Sequence of chain 1.A:
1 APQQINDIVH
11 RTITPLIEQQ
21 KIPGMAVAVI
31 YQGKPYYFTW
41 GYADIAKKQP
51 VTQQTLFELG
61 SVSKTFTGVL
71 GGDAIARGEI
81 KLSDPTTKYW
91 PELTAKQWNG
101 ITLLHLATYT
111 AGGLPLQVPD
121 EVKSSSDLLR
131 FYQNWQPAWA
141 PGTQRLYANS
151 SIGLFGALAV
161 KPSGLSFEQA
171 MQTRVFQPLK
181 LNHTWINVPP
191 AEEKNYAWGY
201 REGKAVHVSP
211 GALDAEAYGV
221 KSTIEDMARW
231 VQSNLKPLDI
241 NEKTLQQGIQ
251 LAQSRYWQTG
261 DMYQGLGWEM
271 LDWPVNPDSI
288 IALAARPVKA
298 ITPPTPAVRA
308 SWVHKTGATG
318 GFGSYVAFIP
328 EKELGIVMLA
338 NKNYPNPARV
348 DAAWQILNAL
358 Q

Binding-site contacts:
Ligand atom NAN contacts residue SER61 of chain 1.A at 3.8 Å.
Ligand atom CAL contacts residue LYS64 of chain 1.A at 3.8 Å.
Ligand atom CAL contacts residue SER61 of chain 1.A at 2.5 Å.
Ligand atom CAP contacts residue ALA315 of chain 1.A at 4.0 Å (hydrophobic).
Ligand atom OAC contacts residue TYR218 of chain 1.A at 4.0 Å.
Ligand atom OAE contacts residue LYS64 of chain 1.A at 4.3 Å.
Ligand atom OAF contacts residue GLY314 of chain 1.A at 3.7 Å.
Ligand atom OAE contacts residue TYR147 of chain 1.A at 2.5 Å (h-bond).
Ligand atom SAS contacts residue ASN149 of chain 1.A at 3.9 Å.
Ligand atom CAL contacts residue TYR147 of chain 1.A at 4.1 Å (hydrophobic).
Ligand atom NAN contacts residue ASN149 of chain 1.A at 4.3 Å.
Ligand atom CAL contacts residue ALA315 of chain 1.A at 4.3 Å (hydrophobic).
Ligand atom CAO contacts residue SER209 of chain 1.A at 3.9 Å.
Ligand atom CAL contacts residue ASN149 of chain 1.A at 3.5 Å.
Ligand atom CAO contacts residue VAL208 of chain 1.A at 4.0 Å (hydrophobic).
Ligand atom BOR contacts residue ALA315 of chain 1.A at 4.1 Å.
Ligand atom OAA contacts residue VAL208 of chain 1.A at 3.5 Å.
Ligand atom BOR contacts residue SER61 of chain 1.A at 1.5 Å.
Ligand atom CAJ contacts residue VAL208 of chain 1.A at 3.6 Å (hydrophobic).
Ligand atom OAF contacts residue SER61 of chain 1.A at 2.4 Å (h-bond).
Ligand atom CAH contacts residue TYR218 of chain 1.A at 3.6 Å (hydrophobic).
Ligand atom CAK contacts residue GLY317 of chain 1.A at 3.5 Å.
Ligand atom CAI contacts residue THR316 of chain 1.A at 3.8 Å.
Ligand atom CAJ contacts residue TYR218 of chain 1.A at 3.6 Å (hydrophobic).
Ligand atom OAE contacts residue SER61 of chain 1.A at 2.5 Å (h-bond).
Ligand atom CAP contacts residue THR316 of chain 1.A at 4.0 Å.
Ligand atom OAA contacts residue SER209 of chain 1.A at 2.8 Å (h-bond).
Ligand atom BOR contacts residue LYS64 of chain 1.A at 3.8 Å.
Ligand atom CAM contacts residue ALA315 of chain 1.A at 3.1 Å (hydrophobic).
Ligand atom OAF contacts residue ALA315 of chain 1.A at 2.9 Å (h-bond).
Ligand atom CAK contacts residue THR316 of chain 1.A at 4.2 Å.
Ligand atom NAN contacts residue ALA315 of chain 1.A at 4.2 Å.
Ligand atom CAI contacts residue GLY317 of chain 1.A at 3.7 Å.
Ligand atom OAC contacts residue ASN149 of chain 1.A at 2.6 Å (h-bond).
Ligand atom CAQ contacts residue VAL208 of chain 1.A at 4.0 Å (hydrophobic).
Ligand atom OAD contacts residue SER209 of chain 1.A at 4.2 Å.
Ligand atom OAF contacts residue GLY60 of chain 1.A at 3.9 Å.
Ligand atom CAM contacts residue THR316 of chain 1.A at 4.1 Å.
Ligand atom BOR contacts residue TYR147 of chain 1.A at 3.2 Å.
Ligand atom OAF contacts residue TYR147 of chain 1.A at 4.3 Å.

A small-molecule ligand and the protein it binds are described below.
Small molecule (SMILES): O=C(O)c1ccc(CS(=O)(=O)NCB(O)O)cc1